Sequence of chain 1.BA:
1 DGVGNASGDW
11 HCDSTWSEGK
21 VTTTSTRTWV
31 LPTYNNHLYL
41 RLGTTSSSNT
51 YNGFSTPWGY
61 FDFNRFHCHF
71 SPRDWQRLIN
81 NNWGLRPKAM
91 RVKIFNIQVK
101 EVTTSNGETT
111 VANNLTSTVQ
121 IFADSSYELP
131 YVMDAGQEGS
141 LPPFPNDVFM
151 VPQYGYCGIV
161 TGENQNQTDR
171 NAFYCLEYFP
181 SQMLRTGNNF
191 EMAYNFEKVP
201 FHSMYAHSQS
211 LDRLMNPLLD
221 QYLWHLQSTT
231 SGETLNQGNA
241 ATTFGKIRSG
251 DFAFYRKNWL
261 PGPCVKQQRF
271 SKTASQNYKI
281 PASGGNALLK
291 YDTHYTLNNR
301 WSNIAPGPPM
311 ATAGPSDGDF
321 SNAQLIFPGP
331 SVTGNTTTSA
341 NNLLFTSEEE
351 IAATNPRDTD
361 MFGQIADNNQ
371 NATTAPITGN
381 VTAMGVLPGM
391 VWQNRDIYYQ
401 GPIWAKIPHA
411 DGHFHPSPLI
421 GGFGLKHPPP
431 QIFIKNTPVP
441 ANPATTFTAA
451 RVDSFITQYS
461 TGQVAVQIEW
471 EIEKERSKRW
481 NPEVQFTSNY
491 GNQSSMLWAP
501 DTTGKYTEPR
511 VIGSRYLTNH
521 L

This protein binds this small molecule.
Small molecule (SMILES): Nc1ncnc2c1ncn2[C@H]1C[C@H](O)[C@@H](COP(=O)(O)O)O1

Binding-site contacts:
Ligand atom N1 contacts residue GLY424 of chain 1.BA at 3.5 Å (h-bond).
Ligand atom C2' contacts residue HIS415 of chain 1.BA at 3.9 Å.
Ligand atom C6 contacts residue PRO200 of chain 1.BA at 4.0 Å (hydrophobic).
Ligand atom C8 contacts residue PRO200 of chain 1.BA at 4.4 Å (hydrophobic).
Ligand atom N7 contacts residue SER417 of chain 1.BA at 4.4 Å.
Ligand atom N6 contacts residue GLY424 of chain 1.BA at 3.8 Å.
Ligand atom C8 contacts residue HIS415 of chain 1.BA at 3.6 Å.
Ligand atom C5 contacts residue PRO200 of chain 1.BA at 3.8 Å (hydrophobic).
Ligand atom N7 contacts residue HIS415 of chain 1.BA at 3.8 Å.
Ligand atom C1' contacts residue PRO416 of chain 1.BA at 4.5 Å (hydrophobic).
Ligand atom N1 contacts residue PRO200 of chain 1.BA at 4.1 Å.
Ligand atom N7 contacts residue ASN394 of chain 1.BA at 4.3 Å.
Ligand atom C2 contacts residue PRO416 of chain 1.BA at 3.9 Å (hydrophobic).
Ligand atom N7 contacts residue PRO200 of chain 1.BA at 4.0 Å.
Ligand atom N3 contacts residue PRO416 of chain 1.BA at 4.1 Å.
Ligand atom N9 contacts residue PRO416 of chain 1.BA at 4.2 Å.
Ligand atom C6 contacts residue GLY424 of chain 1.BA at 4.5 Å.
Ligand atom P contacts residue PRO200 of chain 1.BA at 4.5 Å.
Ligand atom N7 contacts residue PRO416 of chain 1.BA at 4.4 Å.
Ligand atom N1 contacts residue PRO416 of chain 1.BA at 3.2 Å (h-bond).
Ligand atom N6 contacts residue PRO416 of chain 1.BA at 3.1 Å (h-bond).
Ligand atom O3P contacts residue LYS198 of chain 1.BA at 4.5 Å.
Ligand atom N1 contacts residue VAL199 of chain 1.BA at 3.7 Å.
Ligand atom C5 contacts residue PRO416 of chain 1.BA at 3.6 Å (hydrophobic).
Ligand atom C4 contacts residue PRO416 of chain 1.BA at 4.0 Å (hydrophobic).
Ligand atom C4 contacts residue PRO200 of chain 1.BA at 4.1 Å (hydrophobic).
Ligand atom C2 contacts residue VAL199 of chain 1.BA at 4.2 Å (hydrophobic).
Ligand atom O3P contacts residue PRO200 of chain 1.BA at 3.9 Å.
Ligand atom N6 contacts residue PRO200 of chain 1.BA at 4.4 Å.
Ligand atom N6 contacts residue VAL199 of chain 1.BA at 4.5 Å.
Ligand atom C6 contacts residue VAL199 of chain 1.BA at 4.3 Å (hydrophobic).
Ligand atom C2 contacts residue GLY424 of chain 1.BA at 4.1 Å.
Ligand atom C2 contacts residue PRO200 of chain 1.BA at 4.1 Å (hydrophobic).
Ligand atom O1P contacts residue PRO200 of chain 1.BA at 4.1 Å.
Ligand atom C6 contacts residue SER417 of chain 1.BA at 4.5 Å.
Ligand atom N3 contacts residue PRO200 of chain 1.BA at 4.2 Å.
Ligand atom C6 contacts residue PRO416 of chain 1.BA at 3.0 Å (hydrophobic).
Ligand atom N6 contacts residue SER417 of chain 1.BA at 3.8 Å.
Ligand atom N9 contacts residue PRO200 of chain 1.BA at 4.4 Å.